Sequence of chain 1.J:
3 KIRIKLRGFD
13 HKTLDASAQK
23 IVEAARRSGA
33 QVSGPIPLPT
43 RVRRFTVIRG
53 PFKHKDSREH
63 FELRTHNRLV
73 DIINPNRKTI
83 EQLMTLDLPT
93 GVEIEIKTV

Sequence of chain 1.I:
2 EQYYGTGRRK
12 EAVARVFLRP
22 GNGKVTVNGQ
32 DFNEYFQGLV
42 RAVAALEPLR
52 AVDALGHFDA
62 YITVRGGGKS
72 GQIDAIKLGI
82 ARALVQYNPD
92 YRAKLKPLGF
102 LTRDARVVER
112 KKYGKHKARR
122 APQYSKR

Binding-site contacts:
Ligand atom C24 contacts residue ASP58 of chain 1.J at 4.3 Å.
Ligand atom O44 contacts residue SER59 of chain 1.J at 3.7 Å.
Ligand atom C64 contacts residue TYR114 of chain 1.I at 4.0 Å (hydrophobic).
Ligand atom O44 contacts residue ARG51 of chain 1.J at 4.3 Å.
Ligand atom O62 contacts residue MG1 of chain 1.TL at 2.9 Å.
Ligand atom O34 contacts residue SER59 of chain 1.J at 4.0 Å.
Ligand atom O44 contacts residue ASP58 of chain 1.J at 4.4 Å.
Ligand atom O34 contacts residue ASP58 of chain 1.J at 2.8 Å (salt-bridge).
Ligand atom C44 contacts residue SER59 of chain 1.J at 4.0 Å.
Ligand atom O23 contacts residue MG1 of chain 1.TL at 3.1 Å.
Ligand atom C44 contacts residue ASP58 of chain 1.J at 3.8 Å.
Ligand atom N24 contacts residue MG1 of chain 1.TL at 4.1 Å.
Ligand atom C44 contacts residue TYR114 of chain 1.I at 3.9 Å (hydrophobic).
Ligand atom C23 contacts residue MG1 of chain 1.TL at 4.4 Å.
Ligand atom C64 contacts residue ARG51 of chain 1.J at 4.0 Å.
Ligand atom C62 contacts residue MG1 of chain 1.TL at 4.3 Å.
Ligand atom N64 contacts residue ARG51 of chain 1.J at 4.4 Å.
Ligand atom C34 contacts residue ASP58 of chain 1.J at 3.8 Å.
Ligand atom C54 contacts residue TYR114 of chain 1.I at 3.6 Å (hydrophobic).

This small molecule binds to this protein.
Small molecule (SMILES): NC[C@@H]1O[C@H](O[C@H]2[C@@H](O)[C@H](O[C@@H]3[C@@H](O)[C@H](N)C[C@H](N)[C@H]3O[C@H]3O[C@H](CO)[C@@H](O)[C@H](O)[C@H]3N)O[C@@H]2CO)[C@H](N)[C@@H](O)[C@@H]1O